Sequence of chain 1.A:
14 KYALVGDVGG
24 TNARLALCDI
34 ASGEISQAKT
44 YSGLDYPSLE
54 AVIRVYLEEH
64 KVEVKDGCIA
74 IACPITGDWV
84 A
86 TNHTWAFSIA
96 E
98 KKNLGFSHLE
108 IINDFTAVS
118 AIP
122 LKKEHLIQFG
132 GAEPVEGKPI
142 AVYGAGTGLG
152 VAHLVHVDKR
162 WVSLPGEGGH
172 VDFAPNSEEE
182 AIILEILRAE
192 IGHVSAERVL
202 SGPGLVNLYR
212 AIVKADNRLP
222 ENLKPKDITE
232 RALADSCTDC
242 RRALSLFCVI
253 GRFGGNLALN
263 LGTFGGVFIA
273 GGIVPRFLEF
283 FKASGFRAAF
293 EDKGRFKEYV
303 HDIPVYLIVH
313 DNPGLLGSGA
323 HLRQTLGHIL

This protein binds this small molecule.
Small molecule (SMILES): OC[C@H]1O[C@@H](O)[C@H](O)[C@@H](O)[C@@H]1O

Sequence of chain 1.B:
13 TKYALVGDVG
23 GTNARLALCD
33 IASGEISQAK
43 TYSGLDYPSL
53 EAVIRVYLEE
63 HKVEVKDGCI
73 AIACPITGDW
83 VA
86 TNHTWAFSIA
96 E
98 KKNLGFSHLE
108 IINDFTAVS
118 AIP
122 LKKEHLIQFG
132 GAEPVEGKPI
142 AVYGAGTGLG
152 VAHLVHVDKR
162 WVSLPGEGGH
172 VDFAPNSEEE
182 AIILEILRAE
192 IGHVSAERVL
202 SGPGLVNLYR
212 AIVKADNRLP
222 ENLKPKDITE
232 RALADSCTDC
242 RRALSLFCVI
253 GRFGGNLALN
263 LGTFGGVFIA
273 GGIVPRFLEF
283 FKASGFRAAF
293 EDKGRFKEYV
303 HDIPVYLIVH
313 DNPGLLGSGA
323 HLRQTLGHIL

Binding-site contacts:
Ligand atom C6 contacts residue ASP111 of chain 1.A at 3.3 Å.
Ligand atom O2 contacts residue PHE298 of chain 1.B at 3.8 Å.
Ligand atom C2 contacts residue GLU168 of chain 1.A at 3.5 Å.
Ligand atom O4 contacts residue GLY151 of chain 1.A at 3.9 Å.
Ligand atom O3 contacts residue CYS76 of chain 1.A at 3.1 Å.
Ligand atom C6 contacts residue GLY149 of chain 1.A at 4.0 Å.
Ligand atom C5 contacts residue LEU150 of chain 1.A at 3.4 Å (hydrophobic).
Ligand atom C1 contacts residue LEU150 of chain 1.A at 3.8 Å (hydrophobic).
Ligand atom O5 contacts residue GLU198 of chain 1.A at 3.7 Å.
Ligand atom O2 contacts residue PRO77 of chain 1.A at 4.1 Å.
Ligand atom C6 contacts residue PHE112 of chain 1.A at 3.8 Å (hydrophobic).
Ligand atom O1 contacts residue GLU198 of chain 1.A at 2.6 Å (salt-bridge).
Ligand atom O2 contacts residue HIS171 of chain 1.A at 3.0 Å (h-bond).
Ligand atom O1 contacts residue GLY149 of chain 1.A at 4.1 Å.
Ligand atom C1 contacts residue GLU198 of chain 1.A at 3.3 Å.
Ligand atom C4 contacts residue ASP111 of chain 1.A at 3.3 Å.
Ligand atom C4 contacts residue ALA75 of chain 1.A at 4.2 Å (hydrophobic).
Ligand atom O1 contacts residue HIS171 of chain 1.A at 3.4 Å (h-bond).
Ligand atom O3 contacts residue PRO77 of chain 1.A at 3.4 Å (h-bond).
Ligand atom C3 contacts residue GLU168 of chain 1.A at 3.4 Å.
Ligand atom O4 contacts residue PHE112 of chain 1.A at 3.9 Å.
Ligand atom C3 contacts residue ASN110 of chain 1.A at 3.7 Å.
Ligand atom O6 contacts residue ALA75 of chain 1.A at 3.5 Å.
Ligand atom O3 contacts residue ASN110 of chain 1.A at 2.8 Å (h-bond).
Ligand atom O5 contacts residue GLY149 of chain 1.A at 3.7 Å.
Ligand atom C2 contacts residue ALA75 of chain 1.A at 4.2 Å (hydrophobic).
Ligand atom C5 contacts residue ASP111 of chain 1.A at 4.2 Å.
Ligand atom C1 contacts residue HIS171 of chain 1.A at 3.6 Å.
Ligand atom O2 contacts residue GLU168 of chain 1.A at 2.5 Å (salt-bridge).
Ligand atom O3 contacts residue GLU168 of chain 1.A at 2.8 Å (salt-bridge).
Ligand atom O6 contacts residue ASP111 of chain 1.A at 2.6 Å (salt-bridge).
Ligand atom C6 contacts residue GLY151 of chain 1.A at 3.5 Å.
Ligand atom O4 contacts residue ASP111 of chain 1.A at 2.5 Å (salt-bridge).
Ligand atom C6 contacts residue LEU150 of chain 1.A at 3.8 Å (hydrophobic).
Ligand atom O5 contacts residue LEU150 of chain 1.A at 3.7 Å.
Ligand atom C4 contacts residue ASN110 of chain 1.A at 3.8 Å.
Ligand atom O3 contacts residue ALA75 of chain 1.A at 3.8 Å.
Ligand atom C5 contacts residue GLY151 of chain 1.A at 3.6 Å.
Ligand atom C2 contacts residue HIS171 of chain 1.A at 3.9 Å.
Ligand atom O4 contacts residue ASN110 of chain 1.A at 3.2 Å (h-bond).